Sequence of chain 1.D:
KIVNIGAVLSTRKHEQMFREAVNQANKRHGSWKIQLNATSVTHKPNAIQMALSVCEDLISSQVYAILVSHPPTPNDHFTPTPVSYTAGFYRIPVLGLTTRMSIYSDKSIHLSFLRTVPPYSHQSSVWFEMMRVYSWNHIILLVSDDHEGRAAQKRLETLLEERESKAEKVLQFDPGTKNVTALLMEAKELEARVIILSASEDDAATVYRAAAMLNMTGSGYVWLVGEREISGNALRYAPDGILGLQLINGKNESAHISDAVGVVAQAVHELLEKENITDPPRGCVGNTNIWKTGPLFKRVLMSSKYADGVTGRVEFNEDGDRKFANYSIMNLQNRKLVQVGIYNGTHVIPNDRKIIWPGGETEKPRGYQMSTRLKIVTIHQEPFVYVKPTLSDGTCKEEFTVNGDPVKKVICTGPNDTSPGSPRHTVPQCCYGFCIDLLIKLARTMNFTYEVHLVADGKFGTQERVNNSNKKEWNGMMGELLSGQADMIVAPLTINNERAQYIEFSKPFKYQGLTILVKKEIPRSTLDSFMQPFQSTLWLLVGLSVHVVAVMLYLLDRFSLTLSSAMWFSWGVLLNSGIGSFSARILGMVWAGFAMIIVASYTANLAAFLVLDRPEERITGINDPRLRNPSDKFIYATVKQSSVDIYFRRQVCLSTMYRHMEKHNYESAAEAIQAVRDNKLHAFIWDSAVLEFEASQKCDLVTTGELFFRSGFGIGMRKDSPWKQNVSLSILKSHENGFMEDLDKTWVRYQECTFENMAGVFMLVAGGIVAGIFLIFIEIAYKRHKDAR

Binding-site contacts:
Ligand atom C7 contacts residue ASN203 of chain 1.D at 3.3 Å.
Ligand atom O5 contacts residue THR205 of chain 1.D at 3.5 Å (h-bond).
Ligand atom O7 contacts residue ASN203 of chain 1.D at 3.3 Å (h-bond).
Ligand atom N2 contacts residue ASN203 of chain 1.D at 2.9 Å (h-bond).
Ligand atom C6 contacts residue THR205 of chain 1.D at 4.2 Å.
Ligand atom C8 contacts residue ASN203 of chain 1.D at 4.4 Å.
Ligand atom C6 contacts residue ASN203 of chain 1.D at 4.5 Å.
Ligand atom C2 contacts residue ASN203 of chain 1.D at 2.5 Å.
Ligand atom C5 contacts residue ASN203 of chain 1.D at 3.7 Å.
Ligand atom O6 contacts residue THR205 of chain 1.D at 4.1 Å.
Ligand atom C1 contacts residue ASN203 of chain 1.D at 1.4 Å.
Ligand atom C4 contacts residue ASN203 of chain 1.D at 4.2 Å.
Ligand atom C3 contacts residue ASN203 of chain 1.D at 3.8 Å.
Ligand atom C1 contacts residue THR205 of chain 1.D at 3.5 Å.
Ligand atom O5 contacts residue ASN203 of chain 1.D at 2.4 Å (h-bond).
Ligand atom C5 contacts residue THR205 of chain 1.D at 3.5 Å.

The protein below binds the small molecule below.
Small molecule (SMILES): CC(=O)N[C@@H]1[C@@H](O)[C@H](O)[C@@H](CO)O[C@H]1O